Sequence of chain 1.D:
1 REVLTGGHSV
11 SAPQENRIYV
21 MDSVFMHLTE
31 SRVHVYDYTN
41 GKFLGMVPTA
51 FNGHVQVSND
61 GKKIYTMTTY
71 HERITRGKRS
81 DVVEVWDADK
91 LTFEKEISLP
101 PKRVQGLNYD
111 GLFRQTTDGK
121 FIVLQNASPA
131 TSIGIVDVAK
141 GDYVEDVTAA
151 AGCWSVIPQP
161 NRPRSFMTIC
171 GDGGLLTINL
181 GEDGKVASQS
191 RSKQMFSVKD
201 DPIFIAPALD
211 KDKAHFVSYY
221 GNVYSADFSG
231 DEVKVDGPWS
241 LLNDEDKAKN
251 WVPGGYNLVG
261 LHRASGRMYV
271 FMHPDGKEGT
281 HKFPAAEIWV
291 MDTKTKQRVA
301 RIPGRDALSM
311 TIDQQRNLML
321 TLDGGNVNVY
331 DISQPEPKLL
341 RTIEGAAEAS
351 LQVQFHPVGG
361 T

Sequence of chain 1.A:
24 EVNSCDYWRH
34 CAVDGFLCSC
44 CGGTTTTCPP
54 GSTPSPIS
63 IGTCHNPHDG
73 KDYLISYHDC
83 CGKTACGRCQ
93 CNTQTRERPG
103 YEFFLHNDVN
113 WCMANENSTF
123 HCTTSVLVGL

This protein binds this small molecule.
Small molecule (SMILES): [H]/N=C\Cc1c[nH]c2ccccc12

Binding-site contacts:
Ligand atom N contacts residue PHE122 of chain 1.A at 4.1 Å.
Ligand atom CH2 contacts residue GLY106 of chain 1.D at 4.1 Å.
Ligand atom CZ3 contacts residue PHE51 of chain 1.D at 4.0 Å (hydrophobic).
Ligand atom CA contacts residue ASP37 of chain 1.A at 3.0 Å.
Ligand atom CB contacts residue ASP37 of chain 1.A at 3.2 Å.
Ligand atom CA contacts residue VAL111 of chain 1.A at 3.4 Å (hydrophobic).
Ligand atom N contacts residue ASP37 of chain 1.A at 3.0 Å (salt-bridge).
Ligand atom CD2 contacts residue ASN112 of chain 1.A at 3.9 Å.
Ligand atom CH2 contacts residue ASN112 of chain 1.A at 3.8 Å.
Ligand atom CA contacts residue ASN109 of chain 1.A at 4.1 Å.
Ligand atom CA contacts residue ASP81 of chain 1.A at 3.6 Å.
Ligand atom CE3 contacts residue PHE122 of chain 1.A at 3.8 Å (hydrophobic).
Ligand atom CD2 contacts residue PHE25 of chain 1.D at 3.8 Å (hydrophobic).
Ligand atom CG contacts residue PHE25 of chain 1.D at 4.0 Å (hydrophobic).
Ligand atom CG contacts residue ASP37 of chain 1.A at 4.1 Å.
Ligand atom CG contacts residue VAL111 of chain 1.A at 3.8 Å (hydrophobic).
Ligand atom CZ3 contacts residue ASN112 of chain 1.A at 3.3 Å.
Ligand atom CD2 contacts residue VAL111 of chain 1.A at 4.1 Å (hydrophobic).
Ligand atom CH2 contacts residue ASN52 of chain 1.D at 4.0 Å.
Ligand atom CH2 contacts residue LEU28 of chain 1.D at 3.5 Å (hydrophobic).
Ligand atom CD1 contacts residue ASP37 of chain 1.A at 3.3 Å.
Ligand atom CB contacts residue PHE122 of chain 1.A at 3.7 Å (hydrophobic).
Ligand atom NE1 contacts residue ASP37 of chain 1.A at 4.0 Å.
Ligand atom NE1 contacts residue PHE25 of chain 1.D at 4.1 Å.
Ligand atom CA contacts residue TRQ62 of chain 1.A at 2.3 Å.
Ligand atom N contacts residue ASP81 of chain 1.A at 3.1 Å (salt-bridge).
Ligand atom CE2 contacts residue ASN112 of chain 1.A at 4.1 Å.
Ligand atom CE2 contacts residue PHE25 of chain 1.D at 3.9 Å (hydrophobic).
Ligand atom CZ2 contacts residue GLY106 of chain 1.D at 3.6 Å.
Ligand atom N contacts residue TRQ62 of chain 1.A at 1.5 Å.
Ligand atom CZ3 contacts residue PHE122 of chain 1.A at 4.1 Å (hydrophobic).
Ligand atom CB contacts residue ASP81 of chain 1.A at 4.1 Å.
Ligand atom CE3 contacts residue ASN112 of chain 1.A at 3.5 Å.
Ligand atom CD1 contacts residue ASN109 of chain 1.A at 3.7 Å.
Ligand atom CD1 contacts residue VAL111 of chain 1.A at 3.8 Å (hydrophobic).
Ligand atom CZ3 contacts residue LEU28 of chain 1.D at 3.5 Å (hydrophobic).
Ligand atom NE1 contacts residue ASP110 of chain 1.A at 3.7 Å.
Ligand atom N contacts residue THR125 of chain 1.A at 3.5 Å (h-bond).
Ligand atom NE1 contacts residue LEU107 of chain 1.D at 3.6 Å.
Ligand atom CB contacts residue TRQ62 of chain 1.A at 3.8 Å.